The protein below binds the small molecule below.
Small molecule (SMILES): CC(=O)N[C@@H]1[C@@H](O)[C@H](O)[C@@H](CO)O[C@H]1O

Binding-site contacts:
Ligand atom C3 contacts residue ASN122 of chain 1.A at 3.8 Å.
Ligand atom C8 contacts residue VAL120 of chain 1.A at 4.3 Å (hydrophobic).
Ligand atom O5 contacts residue THR124 of chain 1.A at 3.0 Å (h-bond).
Ligand atom C7 contacts residue ASN122 of chain 1.A at 3.6 Å.
Ligand atom C1 contacts residue THR124 of chain 1.A at 3.2 Å.
Ligand atom O5 contacts residue ASN125 of chain 1.A at 3.7 Å.
Ligand atom C5 contacts residue ASN122 of chain 1.A at 3.7 Å.
Ligand atom O7 contacts residue ASN125 of chain 1.A at 4.2 Å.
Ligand atom O7 contacts residue ASN122 of chain 1.A at 3.9 Å.
Ligand atom N2 contacts residue ASN122 of chain 1.A at 2.8 Å (h-bond).
Ligand atom C2 contacts residue ASN125 of chain 1.A at 4.0 Å.
Ligand atom C2 contacts residue ASN122 of chain 1.A at 2.4 Å.
Ligand atom C8 contacts residue VAL127 of chain 1.A at 4.1 Å (hydrophobic).
Ligand atom C5 contacts residue THR124 of chain 1.A at 4.2 Å.
Ligand atom O5 contacts residue ASN122 of chain 1.A at 2.4 Å (h-bond).
Ligand atom C4 contacts residue ASN122 of chain 1.A at 4.2 Å.
Ligand atom C1 contacts residue ASN122 of chain 1.A at 1.4 Å.
Ligand atom O6 contacts residue ASN125 of chain 1.A at 4.1 Å.
Ligand atom O7 contacts residue VAL127 of chain 1.A at 3.4 Å.
Ligand atom C7 contacts residue VAL127 of chain 1.A at 3.9 Å (hydrophobic).
Ligand atom C1 contacts residue ASN125 of chain 1.A at 3.5 Å.

Sequence of chain 1.A:
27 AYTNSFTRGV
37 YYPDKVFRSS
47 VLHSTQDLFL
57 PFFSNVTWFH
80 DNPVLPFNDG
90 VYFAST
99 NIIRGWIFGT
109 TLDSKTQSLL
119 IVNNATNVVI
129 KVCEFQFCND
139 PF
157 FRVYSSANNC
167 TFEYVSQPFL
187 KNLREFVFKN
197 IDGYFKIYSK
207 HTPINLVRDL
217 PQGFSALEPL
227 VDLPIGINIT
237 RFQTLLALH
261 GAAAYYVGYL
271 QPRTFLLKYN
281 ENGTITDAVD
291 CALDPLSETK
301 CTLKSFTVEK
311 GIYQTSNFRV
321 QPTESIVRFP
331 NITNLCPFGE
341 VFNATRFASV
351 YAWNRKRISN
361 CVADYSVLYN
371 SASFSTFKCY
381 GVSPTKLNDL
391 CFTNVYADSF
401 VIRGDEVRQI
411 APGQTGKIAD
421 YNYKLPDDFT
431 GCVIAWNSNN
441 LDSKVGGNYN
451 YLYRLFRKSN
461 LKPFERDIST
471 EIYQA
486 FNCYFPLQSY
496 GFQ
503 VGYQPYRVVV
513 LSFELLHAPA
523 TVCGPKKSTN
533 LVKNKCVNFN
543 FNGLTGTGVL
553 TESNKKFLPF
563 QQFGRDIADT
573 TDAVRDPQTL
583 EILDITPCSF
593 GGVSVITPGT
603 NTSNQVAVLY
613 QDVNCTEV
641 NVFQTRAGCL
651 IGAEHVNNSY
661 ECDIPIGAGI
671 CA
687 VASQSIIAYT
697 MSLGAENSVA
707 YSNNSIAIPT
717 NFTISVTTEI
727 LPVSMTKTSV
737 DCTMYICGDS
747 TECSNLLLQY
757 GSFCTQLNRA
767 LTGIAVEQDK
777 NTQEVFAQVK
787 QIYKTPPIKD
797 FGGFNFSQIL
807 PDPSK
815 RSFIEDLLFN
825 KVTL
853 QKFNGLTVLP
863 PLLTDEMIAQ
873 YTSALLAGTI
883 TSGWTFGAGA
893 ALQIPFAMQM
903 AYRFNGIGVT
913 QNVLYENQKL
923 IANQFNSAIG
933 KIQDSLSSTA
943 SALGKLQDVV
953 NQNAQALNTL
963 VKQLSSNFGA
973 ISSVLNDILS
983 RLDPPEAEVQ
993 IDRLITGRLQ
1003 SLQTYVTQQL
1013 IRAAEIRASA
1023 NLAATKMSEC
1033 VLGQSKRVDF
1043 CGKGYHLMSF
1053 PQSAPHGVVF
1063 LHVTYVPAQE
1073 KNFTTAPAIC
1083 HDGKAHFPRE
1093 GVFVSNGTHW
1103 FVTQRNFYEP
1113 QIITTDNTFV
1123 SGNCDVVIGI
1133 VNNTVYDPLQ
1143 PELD